Sequence of chain 1.B:
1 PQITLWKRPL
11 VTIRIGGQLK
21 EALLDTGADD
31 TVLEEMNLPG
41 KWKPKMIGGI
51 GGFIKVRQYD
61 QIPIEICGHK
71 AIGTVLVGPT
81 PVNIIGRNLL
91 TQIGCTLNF

Sequence of chain 1.A:
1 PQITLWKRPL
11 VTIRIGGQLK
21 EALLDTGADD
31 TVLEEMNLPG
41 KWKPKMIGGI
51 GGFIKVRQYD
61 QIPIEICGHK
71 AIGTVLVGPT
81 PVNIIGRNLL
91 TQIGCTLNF

Binding-site contacts:
Ligand atom C7 contacts residue ALA28 of chain 1.B at 3.4 Å (hydrophobic).
Ligand atom C32 contacts residue ASP25 of chain 1.B at 3.5 Å.
Ligand atom N24 contacts residue GLY48 of chain 1.A at 3.7 Å.
Ligand atom C4 contacts residue GLY48 of chain 1.B at 3.3 Å.
Ligand atom C26 contacts residue ASP29 of chain 1.A at 3.6 Å.
Ligand atom F3 contacts residue ILE47 of chain 1.A at 3.5 Å.
Ligand atom O27 contacts residue ALA28 of chain 1.A at 3.7 Å.
Ligand atom O18 contacts residue GLY27 of chain 1.A at 3.3 Å.
Ligand atom O10 contacts residue GLY49 of chain 1.B at 3.3 Å.
Ligand atom O18 contacts residue ASP25 of chain 1.B at 2.6 Å (salt-bridge).
Ligand atom C17 contacts residue ASP25 of chain 1.B at 3.4 Å.
Ligand atom O9 contacts residue ILE84 of chain 1.B at 3.5 Å.
Ligand atom C25 contacts residue GLY48 of chain 1.A at 3.2 Å.
Ligand atom S1 contacts residue GLY48 of chain 1.B at 3.6 Å.
Ligand atom N1 contacts residue ASP30 of chain 1.B at 3.2 Å (salt-bridge).
Ligand atom O28 contacts residue ALA28 of chain 1.A at 3.1 Å.
Ligand atom F3 contacts residue ASP30 of chain 1.A at 3.0 Å.
Ligand atom C1 contacts residue ASP30 of chain 1.B at 3.3 Å.
Ligand atom N20 contacts residue GLY27 of chain 1.A at 3.2 Å (h-bond).
Ligand atom C35 contacts residue VAL82 of chain 1.B at 3.7 Å (hydrophobic).
Ligand atom O18 contacts residue ASP25 of chain 1.A at 2.6 Å (salt-bridge).
Ligand atom C12 contacts residue GLY27 of chain 1.B at 3.6 Å.
Ligand atom C6 contacts residue ALA28 of chain 1.B at 3.5 Å (hydrophobic).
Ligand atom C46 contacts residue ASP30 of chain 1.A at 3.7 Å.
Ligand atom C45 contacts residue ARG8 of chain 1.B at 3.6 Å.
Ligand atom C34 contacts residue VAL82 of chain 1.B at 3.6 Å (hydrophobic).
Ligand atom C7 contacts residue ASP30 of chain 1.B at 3.5 Å.
Ligand atom C33 contacts residue VAL82 of chain 1.B at 3.8 Å (hydrophobic).
Ligand atom O28 contacts residue GLY27 of chain 1.A at 3.2 Å (h-bond).
Ligand atom C33 contacts residue GLY27 of chain 1.A at 3.4 Å.
Ligand atom C44 contacts residue GLY48 of chain 1.A at 3.6 Å.
Ligand atom F1 contacts residue ILE47 of chain 1.A at 3.6 Å.
Ligand atom O10 contacts residue ILE50 of chain 1.A at 3.3 Å.
Ligand atom C43 contacts residue GLY48 of chain 1.A at 3.5 Å.
Ligand atom C16 contacts residue ASP25 of chain 1.B at 3.3 Å.
Ligand atom F2 contacts residue ASP29 of chain 1.A at 3.6 Å.
Ligand atom F2 contacts residue ASP30 of chain 1.A at 3.3 Å.
Ligand atom O27 contacts residue ASP29 of chain 1.A at 2.8 Å (salt-bridge).
Ligand atom C32 contacts residue GLY27 of chain 1.A at 3.6 Å.
Ligand atom C17 contacts residue ASP25 of chain 1.A at 3.5 Å.

The small molecule below binds the protein below.
Small molecule (SMILES): CC(C)CN(C[C@@H](O)[C@H](Cc1ccccc1)NC(=O)[C@@H]1CN(c2ccccc2C(F)(F)F)C(=O)O1)S(=O)(=O)c1ccc2ncsc2c1